Sequence of chain 1.C:
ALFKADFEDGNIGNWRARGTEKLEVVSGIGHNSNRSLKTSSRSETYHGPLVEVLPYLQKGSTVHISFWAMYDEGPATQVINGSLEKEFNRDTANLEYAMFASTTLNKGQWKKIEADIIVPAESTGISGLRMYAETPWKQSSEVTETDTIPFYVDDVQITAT

Binding-site contacts:
Ligand atom C4 contacts residue XYP3 of chain 1.F at 4.2 Å.
Ligand atom C5 contacts residue XYP3 of chain 1.F at 3.7 Å.
Ligand atom C3 contacts residue XYP3 of chain 1.F at 3.8 Å.
Ligand atom C1 contacts residue XYP3 of chain 1.F at 1.6 Å.
Ligand atom C2 contacts residue XYP3 of chain 1.F at 2.5 Å.
Ligand atom O5 contacts residue TRP150 of chain 1.C at 3.6 Å.
Ligand atom O2 contacts residue XYP3 of chain 1.F at 2.9 Å (h-bond).
Ligand atom C5 contacts residue TRP150 of chain 1.C at 3.5 Å (hydrophobic).
Ligand atom O5 contacts residue XYP3 of chain 1.F at 2.4 Å (h-bond).

The small molecule below binds the protein below.
Small molecule (SMILES): O[C@@H]1[C@@H](O)[C@H](O)OC[C@H]1O